Sequence of chain 1.N:
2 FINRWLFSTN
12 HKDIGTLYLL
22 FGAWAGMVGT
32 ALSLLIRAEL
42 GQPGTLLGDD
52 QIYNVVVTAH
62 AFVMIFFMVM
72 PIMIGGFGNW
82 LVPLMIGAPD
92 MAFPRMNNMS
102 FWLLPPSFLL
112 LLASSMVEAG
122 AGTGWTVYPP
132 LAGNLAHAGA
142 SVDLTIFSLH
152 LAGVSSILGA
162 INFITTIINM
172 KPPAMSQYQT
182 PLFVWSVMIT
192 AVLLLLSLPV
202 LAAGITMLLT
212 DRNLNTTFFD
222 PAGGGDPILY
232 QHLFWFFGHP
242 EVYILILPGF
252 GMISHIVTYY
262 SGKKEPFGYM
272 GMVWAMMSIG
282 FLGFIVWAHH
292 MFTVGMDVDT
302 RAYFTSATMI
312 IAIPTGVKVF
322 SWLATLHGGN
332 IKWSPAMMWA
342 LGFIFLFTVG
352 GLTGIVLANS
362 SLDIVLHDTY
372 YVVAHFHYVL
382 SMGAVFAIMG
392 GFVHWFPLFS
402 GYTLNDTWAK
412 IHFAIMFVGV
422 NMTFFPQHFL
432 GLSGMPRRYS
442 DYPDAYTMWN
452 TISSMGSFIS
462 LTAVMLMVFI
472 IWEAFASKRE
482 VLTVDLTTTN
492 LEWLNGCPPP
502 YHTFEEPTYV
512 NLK

Sequence of chain 1.Y:
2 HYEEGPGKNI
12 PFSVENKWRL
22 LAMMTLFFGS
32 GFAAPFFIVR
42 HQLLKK

Binding-site contacts:
Ligand atom O55 contacts residue TRP32 of chain 1.Z at 3.5 Å.
Ligand atom C18 contacts residue LEU28 of chain 1.Z at 3.7 Å (hydrophobic).
Ligand atom O16 contacts residue LEU28 of chain 1.Z at 4.0 Å.
Ligand atom C4 contacts residue TRP98 of chain 1.Q at 3.9 Å (hydrophobic).
Ligand atom O61 contacts residue TRP98 of chain 1.Q at 3.5 Å (h-bond).
Ligand atom O49 contacts residue TRP32 of chain 1.Z at 3.8 Å.
Ligand atom O55 contacts residue HIS36 of chain 1.Z at 4.0 Å.
Ligand atom C10 contacts residue TYR35 of chain 1.Z at 3.6 Å (hydrophobic).
Ligand atom C31 contacts residue TRP98 of chain 1.Q at 3.6 Å (hydrophobic).
Ligand atom C11 contacts residue TYR35 of chain 1.Z at 3.6 Å (hydrophobic).
Ligand atom C34 contacts residue PHE459 of chain 1.N at 3.9 Å (hydrophobic).
Ligand atom O16 contacts residue GLY31 of chain 1.Z at 4.0 Å.
Ligand atom C37 contacts residue PHE459 of chain 1.N at 4.1 Å (hydrophobic).
Ligand atom C57 contacts residue TYR35 of chain 1.Z at 3.7 Å (hydrophobic).
Ligand atom C57 contacts residue TRP98 of chain 1.Q at 3.4 Å (hydrophobic).
Ligand atom O1 contacts residue TYR35 of chain 1.Z at 3.0 Å.
Ligand atom C6 contacts residue TRP98 of chain 1.Q at 4.0 Å (hydrophobic).
Ligand atom C28 contacts residue LEU27 of chain 1.Z at 3.4 Å (hydrophobic).
Ligand atom C28 contacts residue LEU95 of chain 1.Q at 4.1 Å (hydrophobic).
Ligand atom O16 contacts residue TRP98 of chain 1.Q at 3.9 Å.
Ligand atom C43 contacts residue PHE37 of chain 1.Y at 4.1 Å (hydrophobic).
Ligand atom C40 contacts residue PHE459 of chain 1.N at 3.8 Å (hydrophobic).
Ligand atom C25 contacts residue LEU95 of chain 1.Q at 3.9 Å (hydrophobic).
Ligand atom C40 contacts residue LEU34 of chain 1.Z at 3.8 Å (hydrophobic).
Ligand atom O3 contacts residue HIS36 of chain 1.Z at 3.6 Å.
Ligand atom C43 contacts residue LEU35 of chain 1.N at 3.6 Å (hydrophobic).
Ligand atom C19 contacts residue LEU27 of chain 1.Z at 3.7 Å (hydrophobic).
Ligand atom C31 contacts residue LEU27 of chain 1.Z at 4.1 Å (hydrophobic).
Ligand atom C22 contacts residue TRP98 of chain 1.Q at 3.2 Å (hydrophobic).
Ligand atom C1 contacts residue TRP32 of chain 1.Z at 3.7 Å (hydrophobic).
Ligand atom C31 contacts residue GLY31 of chain 1.Z at 4.0 Å.
Ligand atom C57 contacts residue TYR102 of chain 1.Q at 3.6 Å (hydrophobic).
Ligand atom C25 contacts residue TRP98 of chain 1.Q at 3.7 Å (hydrophobic).
Ligand atom C43 contacts residue LEU462 of chain 1.N at 4.0 Å (hydrophobic).
Ligand atom O5 contacts residue TRP98 of chain 1.Q at 3.2 Å (h-bond).
Ligand atom C9 contacts residue TYR35 of chain 1.Z at 4.0 Å (hydrophobic).
Ligand atom C1 contacts residue GLY31 of chain 1.Z at 3.9 Å.
Ligand atom O49 contacts residue LEU28 of chain 1.Z at 3.4 Å (h-bond).
Ligand atom O61 contacts residue TYR102 of chain 1.Q at 3.0 Å.
Ligand atom O6 contacts residue TYR35 of chain 1.Z at 4.0 Å.

The protein below binds the small molecule below.
Small molecule (SMILES): CCCCCCCCCCO[C@@H]1O[C@H](CO)[C@@H](O[C@H]2O[C@H](CO)[C@@H](O)[C@H](O)[C@H]2O)[C@H](O)[C@H]1O

Sequence of chain 1.Z:
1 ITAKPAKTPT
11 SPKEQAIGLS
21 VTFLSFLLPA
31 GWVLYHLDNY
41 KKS

Sequence of chain 1.Q:
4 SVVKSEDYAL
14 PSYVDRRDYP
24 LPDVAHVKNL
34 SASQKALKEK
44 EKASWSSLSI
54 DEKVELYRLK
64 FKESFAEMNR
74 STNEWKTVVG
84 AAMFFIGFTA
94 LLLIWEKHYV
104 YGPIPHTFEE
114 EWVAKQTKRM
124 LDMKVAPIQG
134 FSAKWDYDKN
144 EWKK